Binding-site contacts:
Ligand atom O18 contacts residue THR214 of chain 1.B at 3.7 Å.
Ligand atom CL26 contacts residue GLY42 of chain 1.B at 3.5 Å.
Ligand atom C04 contacts residue PHE114 of chain 1.B at 3.5 Å (hydrophobic).
Ligand atom C16 contacts residue CYS211 of chain 1.B at 3.2 Å (hydrophobic).
Ligand atom C01 contacts residue TYR210 of chain 1.B at 3.9 Å (hydrophobic).
Ligand atom C04 contacts residue TYR210 of chain 1.B at 4.0 Å (hydrophobic).
Ligand atom C02 contacts residue TYR210 of chain 1.B at 3.9 Å (hydrophobic).
Ligand atom C03 contacts residue LEU117 of chain 1.B at 3.7 Å (hydrophobic).
Ligand atom C05 contacts residue LEU38 of chain 1.B at 3.9 Å (hydrophobic).
Ligand atom N24 contacts residue ARG86 of chain 1.B at 3.1 Å (salt-bridge).
Ligand atom C06 contacts residue LEU38 of chain 1.B at 3.9 Å (hydrophobic).
Ligand atom C23 contacts residue PHE98 of chain 1.B at 3.6 Å (hydrophobic).
Ligand atom C12 contacts residue ASN39 of chain 1.B at 3.0 Å.
Ligand atom O17 contacts residue ASN39 of chain 1.B at 3.4 Å (h-bond).
Ligand atom O18 contacts residue TYR210 of chain 1.B at 3.6 Å.
Ligand atom O17 contacts residue PHE225 of chain 1.B at 3.5 Å.
Ligand atom C16 contacts residue PHE225 of chain 1.B at 3.1 Å (hydrophobic).
Ligand atom S15 contacts residue ASN39 of chain 1.B at 3.7 Å.
Ligand atom N13 contacts residue ASN39 of chain 1.B at 3.0 Å (h-bond).
Ligand atom C25 contacts residue MET79 of chain 1.B at 3.8 Å (hydrophobic).
Ligand atom C11 contacts residue ASN39 of chain 1.B at 3.3 Å.
Ligand atom C14 contacts residue ASN39 of chain 1.B at 3.1 Å.
Ligand atom CL26 contacts residue LEU41 of chain 1.B at 3.4 Å.
Ligand atom N24 contacts residue MET79 of chain 1.B at 3.7 Å.
Ligand atom C04 contacts residue MET121 of chain 1.B at 3.7 Å (hydrophobic).
Ligand atom N24 contacts residue PHE98 of chain 1.B at 3.9 Å.
Ligand atom C27 contacts residue LEU38 of chain 1.B at 3.5 Å (hydrophobic).
Ligand atom C01 contacts residue LEU207 of chain 1.B at 3.5 Å (hydrophobic).
Ligand atom C03 contacts residue TYR210 of chain 1.B at 3.5 Å (hydrophobic).
Ligand atom CL26 contacts residue MET79 of chain 1.B at 3.9 Å.
Ligand atom C05 contacts residue PHE114 of chain 1.B at 3.7 Å (hydrophobic).
Ligand atom C22 contacts residue PHE98 of chain 1.B at 3.8 Å (hydrophobic).
Ligand atom C16 contacts residue THR214 of chain 1.B at 3.9 Å.
Ligand atom N24 contacts residue LEU83 of chain 1.B at 3.9 Å.
Ligand atom C05 contacts residue MET121 of chain 1.B at 3.9 Å (hydrophobic).
Ligand atom CL26 contacts residue LEU38 of chain 1.B at 3.5 Å.
Ligand atom O17 contacts residue THR214 of chain 1.B at 3.4 Å.
Ligand atom C14 contacts residue LEU38 of chain 1.B at 3.8 Å (hydrophobic).
Ligand atom C21 contacts residue PHE98 of chain 1.B at 3.7 Å (hydrophobic).
Ligand atom C10 contacts residue ASN39 of chain 1.B at 3.7 Å.

Sequence of chain 1.B:
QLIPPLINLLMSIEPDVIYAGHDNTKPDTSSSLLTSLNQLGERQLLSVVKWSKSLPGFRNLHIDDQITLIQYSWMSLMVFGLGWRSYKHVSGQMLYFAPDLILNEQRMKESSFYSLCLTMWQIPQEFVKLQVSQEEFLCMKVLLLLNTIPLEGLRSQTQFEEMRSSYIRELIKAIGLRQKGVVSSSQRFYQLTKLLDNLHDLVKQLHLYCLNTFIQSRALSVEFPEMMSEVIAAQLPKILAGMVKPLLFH

This protein binds this small molecule.
Small molecule (SMILES): Cc1ccccc1CN(c1ccc(C#N)c(Cl)c1)[C@H]1CCN(S(C)(=O)=O)C1